Sequence of chain 1.D:
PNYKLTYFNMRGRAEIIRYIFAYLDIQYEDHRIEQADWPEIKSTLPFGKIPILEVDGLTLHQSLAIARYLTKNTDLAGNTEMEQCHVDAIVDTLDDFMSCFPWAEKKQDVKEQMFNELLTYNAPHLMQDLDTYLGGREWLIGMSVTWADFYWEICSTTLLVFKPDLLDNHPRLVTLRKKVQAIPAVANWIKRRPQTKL

This small molecule binds to this protein.
Small molecule (SMILES): O=c1[nH][nH]c(=O)c2cc(-[n+]3nc(/C=C/c4ccccc4)nn3-c3nc4ccccc4s3)ccc12

Binding-site contacts:
Ligand atom C11 contacts residue ASP95 of chain 1.D at 3.4 Å.
Ligand atom C23 contacts residue TRP103 of chain 1.D at 3.3 Å (hydrophobic).
Ligand atom N1 contacts residue ALA104 of chain 1.D at 3.5 Å.
Ligand atom S1 contacts residue TRP103 of chain 1.D at 4.1 Å.
Ligand atom C5 contacts residue TRP103 of chain 1.D at 3.2 Å (hydrophobic).
Ligand atom C8 contacts residue ARG13 of chain 1.D at 3.7 Å.
Ligand atom C12 contacts residue MET98 of chain 1.D at 3.8 Å (hydrophobic).
Ligand atom N5 contacts residue TRP103 of chain 1.D at 3.9 Å.
Ligand atom C1 contacts residue ALA104 of chain 1.D at 2.8 Å (hydrophobic).
Ligand atom C7 contacts residue GLY12 of chain 1.D at 3.9 Å.
Ligand atom C13 contacts residue GLY12 of chain 1.D at 3.8 Å.
Ligand atom C17 contacts residue LEU198 of chain 1.D at 2.5 Å (hydrophobic).
Ligand atom N4 contacts residue TRP103 of chain 1.D at 3.7 Å.
Ligand atom C11 contacts residue MET98 of chain 1.D at 3.4 Å (hydrophobic).
Ligand atom N3 contacts residue TRP103 of chain 1.D at 3.5 Å.
Ligand atom C13 contacts residue MET98 of chain 1.D at 3.9 Å (hydrophobic).
Ligand atom C12 contacts residue TYR151 of chain 1.D at 3.2 Å (hydrophobic).
Ligand atom C11 contacts residue ARG13 of chain 1.D at 3.7 Å.
Ligand atom C15 contacts residue LEU198 of chain 1.D at 3.4 Å (hydrophobic).
Ligand atom C14 contacts residue MET98 of chain 1.D at 4.1 Å (hydrophobic).
Ligand atom C21 contacts residue LEU198 of chain 1.D at 3.9 Å (hydrophobic).
Ligand atom O1 contacts residue ALA104 of chain 1.D at 2.2 Å.
Ligand atom C10 contacts residue MET98 of chain 1.D at 3.7 Å (hydrophobic).
Ligand atom C11 contacts residue TYR151 of chain 1.D at 3.3 Å (hydrophobic).
Ligand atom C15 contacts residue MET10 of chain 1.D at 4.0 Å (hydrophobic).
Ligand atom C14 contacts residue ARG13 of chain 1.D at 4.1 Å.
Ligand atom C16 contacts residue LEU198 of chain 1.D at 2.5 Å (hydrophobic).
Ligand atom C18 contacts residue LEU198 of chain 1.D at 3.7 Å (hydrophobic).
Ligand atom C9 contacts residue ARG13 of chain 1.D at 3.6 Å.
Ligand atom N7 contacts residue LEU198 of chain 1.D at 2.3 Å.
Ligand atom N6 contacts residue TRP103 of chain 1.D at 4.1 Å.
Ligand atom C12 contacts residue CYS155 of chain 1.D at 3.7 Å (hydrophobic).
Ligand atom C14 contacts residue GLY12 of chain 1.D at 3.7 Å.
Ligand atom O2 contacts residue GLN35 of chain 1.D at 4.0 Å.
Ligand atom N7 contacts residue MET10 of chain 1.D at 4.0 Å.
Ligand atom C24 contacts residue ALA104 of chain 1.D at 3.5 Å (hydrophobic).
Ligand atom C6 contacts residue TRP103 of chain 1.D at 4.0 Å (hydrophobic).
Ligand atom C22 contacts residue TRP103 of chain 1.D at 2.6 Å (hydrophobic).
Ligand atom C23 contacts residue ALA104 of chain 1.D at 3.6 Å (hydrophobic).
Ligand atom C10 contacts residue ARG13 of chain 1.D at 3.4 Å.